Sequence of chain 1.A:
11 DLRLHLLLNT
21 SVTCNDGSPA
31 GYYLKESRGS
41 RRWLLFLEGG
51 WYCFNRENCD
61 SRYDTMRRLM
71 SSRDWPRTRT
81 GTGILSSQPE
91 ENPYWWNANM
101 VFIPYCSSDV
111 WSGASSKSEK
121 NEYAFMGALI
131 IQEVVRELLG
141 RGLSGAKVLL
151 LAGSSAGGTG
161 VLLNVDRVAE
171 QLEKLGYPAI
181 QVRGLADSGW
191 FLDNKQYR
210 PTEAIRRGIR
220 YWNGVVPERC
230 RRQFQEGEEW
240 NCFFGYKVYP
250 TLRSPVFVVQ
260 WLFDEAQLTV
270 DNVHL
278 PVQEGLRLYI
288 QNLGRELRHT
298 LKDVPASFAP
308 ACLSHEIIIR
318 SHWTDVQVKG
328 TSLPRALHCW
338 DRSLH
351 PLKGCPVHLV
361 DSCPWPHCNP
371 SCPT

Binding-site contacts:
Ligand atom C12 contacts residue ALA156 of chain 1.A at 4.0 Å (hydrophobic).
Ligand atom C3 contacts residue VAL269 of chain 1.A at 3.6 Å (hydrophobic).
Ligand atom C12 contacts residue TRP51 of chain 1.A at 3.8 Å (hydrophobic).
Ligand atom C8 contacts residue DMS1 of chain 1.D at 4.0 Å.
Ligand atom C1 contacts residue GLN266 of chain 1.A at 3.8 Å.
Ligand atom C12 contacts residue DMS1 of chain 1.D at 3.9 Å.
Ligand atom C6 contacts residue LEU192 of chain 1.A at 3.4 Å (hydrophobic).
Ligand atom C6 contacts residue PHE243 of chain 1.A at 4.0 Å (hydrophobic).
Ligand atom C6 contacts residue VAL269 of chain 1.A at 3.7 Å (hydrophobic).
Ligand atom C3 contacts residue DMS1 of chain 1.D at 4.0 Å.
Ligand atom N1 contacts residue DMS1 of chain 1.D at 3.7 Å.
Ligand atom C1 contacts residue PHE191 of chain 1.A at 3.9 Å (hydrophobic).
Ligand atom C10 contacts residue DMS1 of chain 1.D at 3.6 Å.
Ligand atom C1 contacts residue LEU192 of chain 1.A at 3.4 Å (hydrophobic).
Ligand atom N3 contacts residue DMS1 of chain 1.D at 3.4 Å.
Ligand atom C2 contacts residue VAL269 of chain 1.A at 3.7 Å (hydrophobic).
Ligand atom C4 contacts residue DMS1 of chain 1.D at 3.7 Å.
Ligand atom C7 contacts residue VAL269 of chain 1.A at 4.1 Å (hydrophobic).
Ligand atom C5 contacts residue VAL269 of chain 1.A at 3.9 Å (hydrophobic).
Ligand atom C5 contacts residue PRO210 of chain 1.A at 3.9 Å (hydrophobic).
Ligand atom C11 contacts residue TRP51 of chain 1.A at 3.9 Å (hydrophobic).
Ligand atom C9 contacts residue TYR52 of chain 1.A at 3.8 Å (hydrophobic).
Ligand atom N3 contacts residue TYR52 of chain 1.A at 4.0 Å.
Ligand atom C10 contacts residue VAL269 of chain 1.A at 3.9 Å (hydrophobic).
Ligand atom C2 contacts residue PHE191 of chain 1.A at 3.8 Å (hydrophobic).
Ligand atom CL1 contacts residue PHE243 of chain 1.A at 3.8 Å.
Ligand atom CL1 contacts residue THR211 of chain 1.A at 3.3 Å.
Ligand atom N3 contacts residue TRP51 of chain 1.A at 4.1 Å.
Ligand atom C4 contacts residue VAL269 of chain 1.A at 4.1 Å (hydrophobic).
Ligand atom N1 contacts residue VAL269 of chain 1.A at 3.8 Å.
Ligand atom C7 contacts residue ALA265 of chain 1.A at 4.1 Å (hydrophobic).
Ligand atom CL1 contacts residue PRO210 of chain 1.A at 3.0 Å.
Ligand atom C8 contacts residue PHE191 of chain 1.A at 3.5 Å (hydrophobic).
Ligand atom C7 contacts residue PHE191 of chain 1.A at 3.6 Å (hydrophobic).
Ligand atom C11 contacts residue SER155 of chain 1.A at 4.2 Å.
Ligand atom N3 contacts residue ALA156 of chain 1.A at 3.3 Å.
Ligand atom C9 contacts residue DMS1 of chain 1.D at 3.8 Å.
Ligand atom C8 contacts residue ALA265 of chain 1.A at 4.1 Å (hydrophobic).
Ligand atom C1 contacts residue VAL269 of chain 1.A at 3.9 Å (hydrophobic).
Ligand atom C5 contacts residue PHE243 of chain 1.A at 4.1 Å (hydrophobic).

This small molecule binds to this protein.
Small molecule (SMILES): N#CC[NH+]1CCN(c2cccc(Cl)c2)CC1